Sequence of chain 1.D:
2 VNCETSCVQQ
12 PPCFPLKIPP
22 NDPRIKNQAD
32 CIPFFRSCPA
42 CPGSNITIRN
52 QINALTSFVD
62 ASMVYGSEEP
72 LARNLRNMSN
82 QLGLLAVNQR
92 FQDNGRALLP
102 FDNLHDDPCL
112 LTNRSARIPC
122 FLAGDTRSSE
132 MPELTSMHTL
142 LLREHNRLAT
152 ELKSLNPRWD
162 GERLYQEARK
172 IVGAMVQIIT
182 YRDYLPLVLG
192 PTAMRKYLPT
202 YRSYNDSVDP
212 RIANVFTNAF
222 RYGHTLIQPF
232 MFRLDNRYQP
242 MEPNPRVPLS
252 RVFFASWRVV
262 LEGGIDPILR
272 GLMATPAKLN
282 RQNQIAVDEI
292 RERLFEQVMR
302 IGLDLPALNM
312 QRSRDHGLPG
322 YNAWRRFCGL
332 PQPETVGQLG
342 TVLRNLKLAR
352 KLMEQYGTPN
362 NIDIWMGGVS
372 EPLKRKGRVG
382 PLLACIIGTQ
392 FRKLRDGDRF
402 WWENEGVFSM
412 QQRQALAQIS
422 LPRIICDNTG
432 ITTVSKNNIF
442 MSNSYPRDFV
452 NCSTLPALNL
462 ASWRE

Binding-site contacts:
Ligand atom O3 contacts residue TRP258 of chain 1.D at 3.7 Å.
Ligand atom O5 contacts residue ALA117 of chain 1.D at 4.2 Å.
Ligand atom O7 contacts residue ASN114 of chain 1.D at 2.9 Å (h-bond).
Ligand atom O3 contacts residue NAG1 of chain 1.CA at 3.5 Å (h-bond).
Ligand atom C4 contacts residue NAG1 of chain 1.CA at 3.0 Å.
Ligand atom C5 contacts residue NAG1 of chain 1.CA at 4.0 Å.
Ligand atom O4 contacts residue NAG1 of chain 1.CA at 2.9 Å (h-bond).
Ligand atom O5 contacts residue SER116 of chain 1.D at 3.3 Å (h-bond).
Ligand atom C1 contacts residue SER116 of chain 1.D at 3.3 Å.
Ligand atom C5 contacts residue SER116 of chain 1.D at 3.9 Å.
Ligand atom N2 contacts residue ASN114 of chain 1.D at 3.8 Å.
Ligand atom O6 contacts residue NAG1 of chain 1.CA at 3.5 Å.
Ligand atom C6 contacts residue LEU262 of chain 1.D at 3.9 Å (hydrophobic).
Ligand atom C1 contacts residue ASN114 of chain 1.D at 2.9 Å.
Ligand atom O7 contacts residue TRP258 of chain 1.D at 3.6 Å.
Ligand atom C7 contacts residue ASN114 of chain 1.D at 3.7 Å.
Ligand atom O6 contacts residue LEU262 of chain 1.D at 3.8 Å.
Ligand atom C3 contacts residue ASN114 of chain 1.D at 4.4 Å.
Ligand atom C2 contacts residue ASN114 of chain 1.D at 3.1 Å.
Ligand atom C3 contacts residue NAG1 of chain 1.CA at 3.4 Å.
Ligand atom C5 contacts residue ASN114 of chain 1.D at 4.0 Å.
Ligand atom C6 contacts residue ALA117 of chain 1.D at 4.3 Å (hydrophobic).
Ligand atom C6 contacts residue NAG1 of chain 1.CA at 4.2 Å.
Ligand atom O5 contacts residue ASN114 of chain 1.D at 2.7 Å (h-bond).
Ligand atom C2 contacts residue TRP258 of chain 1.D at 4.3 Å (hydrophobic).

A small-molecule ligand and the protein it binds are described below.
Small molecule (SMILES): CC(=O)N[C@@H]1[C@@H](O)[C@H](O)[C@@H](CO)O[C@H]1O